The protein below binds the small molecule below.
Small molecule (SMILES): Cc1ccccc1-c1cc(NCc2ccc[n+]([O-])c2)n2ncc(Br)c2n1

Binding-site contacts:
Ligand atom C02 contacts residue LEU135 of chain 1.A at 3.4 Å (hydrophobic).
Ligand atom N04 contacts residue LEU135 of chain 1.A at 3.3 Å.
Ligand atom C19 contacts residue LYS34 of chain 1.A at 3.6 Å.
Ligand atom C09 contacts residue ILE11 of chain 1.A at 3.8 Å (hydrophobic).
Ligand atom C14 contacts residue LEU84 of chain 1.A at 3.5 Å (hydrophobic).
Ligand atom N04 contacts residue LEU84 of chain 1.A at 3.3 Å (h-bond).
Ligand atom N06 contacts residue LYS34 of chain 1.A at 3.1 Å (salt-bridge).
Ligand atom C19 contacts residue GLN132 of chain 1.A at 3.8 Å.
Ligand atom C09 contacts residue LEU135 of chain 1.A at 3.7 Å (hydrophobic).
Ligand atom BR24 contacts residue PHE81 of chain 1.A at 3.5 Å.
Ligand atom C21 contacts residue GLU13 of chain 1.A at 3.8 Å.
Ligand atom C25 contacts residue ASN133 of chain 1.A at 3.8 Å.
Ligand atom C14 contacts residue HIS85 of chain 1.A at 3.5 Å.
Ligand atom C12 contacts residue LEU84 of chain 1.A at 3.3 Å (hydrophobic).
Ligand atom N10 contacts residue LEU84 of chain 1.A at 2.8 Å (h-bond).
Ligand atom C16 contacts residue ILE11 of chain 1.A at 3.4 Å (hydrophobic).
Ligand atom C25 contacts residue GLN132 of chain 1.A at 3.4 Å.
Ligand atom C05 contacts residue LEU84 of chain 1.A at 3.8 Å (hydrophobic).
Ligand atom C13 contacts residue HIS85 of chain 1.A at 3.7 Å.
Ligand atom O26 contacts residue GLU9 of chain 1.A at 3.7 Å.
Ligand atom BR24 contacts residue LYS34 of chain 1.A at 3.5 Å.
Ligand atom C01 contacts residue LEU135 of chain 1.A at 3.4 Å (hydrophobic).
Ligand atom C05 contacts residue LEU135 of chain 1.A at 3.4 Å (hydrophobic).
Ligand atom C25 contacts residue LYS34 of chain 1.A at 3.4 Å.
Ligand atom N15 contacts residue ILE11 of chain 1.A at 3.4 Å.
Ligand atom C23 contacts residue VAL19 of chain 1.A at 3.8 Å (hydrophobic).
Ligand atom C01 contacts residue ALA32 of chain 1.A at 3.6 Å (hydrophobic).
Ligand atom C17 contacts residue ILE11 of chain 1.A at 3.8 Å (hydrophobic).
Ligand atom C14 contacts residue PHE83 of chain 1.A at 3.8 Å (hydrophobic).
Ligand atom C22 contacts residue VAL19 of chain 1.A at 3.9 Å (hydrophobic).
Ligand atom C13 contacts residue LEU84 of chain 1.A at 3.9 Å (hydrophobic).
Ligand atom N03 contacts residue LEU135 of chain 1.A at 3.3 Å.
Ligand atom C05 contacts residue ALA32 of chain 1.A at 3.5 Å (hydrophobic).
Ligand atom C21 contacts residue GLY14 of chain 1.A at 3.9 Å.
Ligand atom C05 contacts residue GLU82 of chain 1.A at 3.1 Å.
Ligand atom O26 contacts residue PHE83 of chain 1.A at 3.2 Å.
Ligand atom C20 contacts residue GLN132 of chain 1.A at 3.4 Å.
Ligand atom C21 contacts residue GLN132 of chain 1.A at 3.3 Å.
Ligand atom O26 contacts residue ILE11 of chain 1.A at 3.3 Å.
Ligand atom C22 contacts residue GLN132 of chain 1.A at 3.6 Å.

Sequence of chain 1.A:
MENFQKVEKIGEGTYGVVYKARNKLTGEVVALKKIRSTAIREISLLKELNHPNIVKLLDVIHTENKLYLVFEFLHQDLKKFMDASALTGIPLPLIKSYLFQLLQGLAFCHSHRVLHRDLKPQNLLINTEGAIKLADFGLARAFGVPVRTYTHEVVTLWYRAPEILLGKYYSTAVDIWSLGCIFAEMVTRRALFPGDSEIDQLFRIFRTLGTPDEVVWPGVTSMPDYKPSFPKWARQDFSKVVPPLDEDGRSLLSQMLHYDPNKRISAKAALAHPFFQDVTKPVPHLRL